Binding-site contacts:
Ligand atom C2 contacts residue PHE80 of chain 1.A at 3.6 Å (hydrophobic).
Ligand atom C3 contacts residue VAL341 of chain 1.A at 4.0 Å (hydrophobic).
Ligand atom C5 contacts residue ALA339 of chain 1.A at 3.9 Å (hydrophobic).
Ligand atom O1 contacts residue ALA81 of chain 1.A at 3.9 Å.
Ligand atom C3 contacts residue LEU348 of chain 1.A at 4.3 Å (hydrophobic).
Ligand atom O1 contacts residue PHE80 of chain 1.A at 4.4 Å.
Ligand atom C9 contacts residue VAL337 of chain 1.A at 4.3 Å (hydrophobic).
Ligand atom C12 contacts residue HIS366 of chain 1.A at 4.3 Å.
Ligand atom O11 contacts residue LEU351 of chain 1.A at 4.0 Å.
Ligand atom C13 contacts residue VAL341 of chain 1.A at 3.6 Å (hydrophobic).
Ligand atom C6 contacts residue ALA339 of chain 1.A at 4.1 Å (hydrophobic).
Ligand atom C4 contacts residue PHE80 of chain 1.A at 3.4 Å (hydrophobic).
Ligand atom C8 contacts residue HIS366 of chain 1.A at 4.0 Å.
Ligand atom C4 contacts residue ALA339 of chain 1.A at 4.4 Å (hydrophobic).
Ligand atom O7 contacts residue TRP467 of chain 1.A at 4.3 Å.
Ligand atom O1 contacts residue VAL341 of chain 1.A at 3.4 Å.
Ligand atom C6 contacts residue ALA119 of chain 1.A at 3.9 Å (hydrophobic).
Ligand atom C14 contacts residue VAL341 of chain 1.A at 3.3 Å (hydrophobic).
Ligand atom C13 contacts residue LEU351 of chain 1.A at 3.4 Å (hydrophobic).
Ligand atom C9 contacts residue VAL325 of chain 1.A at 3.9 Å (hydrophobic).
Ligand atom C12 contacts residue ALA339 of chain 1.A at 3.8 Å (hydrophobic).
Ligand atom C2 contacts residue VAL341 of chain 1.A at 4.2 Å (hydrophobic).
Ligand atom C12 contacts residue LEU351 of chain 1.A at 4.0 Å (hydrophobic).
Ligand atom O7 contacts residue ALA119 of chain 1.A at 4.3 Å.
Ligand atom C13 contacts residue ALA339 of chain 1.A at 4.4 Å (hydrophobic).
Ligand atom C14 contacts residue LEU348 of chain 1.A at 4.0 Å (hydrophobic).
Ligand atom C10 contacts residue HIS366 of chain 1.A at 4.0 Å.
Ligand atom O11 contacts residue HIS366 of chain 1.A at 3.3 Å.
Ligand atom C9 contacts residue ALA339 of chain 1.A at 3.6 Å (hydrophobic).
Ligand atom C6 contacts residue VAL325 of chain 1.A at 4.3 Å (hydrophobic).
Ligand atom C14 contacts residue LEU351 of chain 1.A at 4.2 Å (hydrophobic).
Ligand atom O11 contacts residue ALA339 of chain 1.A at 4.1 Å.
Ligand atom C5 contacts residue PHE80 of chain 1.A at 3.9 Å (hydrophobic).
Ligand atom C2 contacts residue LEU348 of chain 1.A at 4.1 Å (hydrophobic).
Ligand atom C9 contacts residue HIS366 of chain 1.A at 3.8 Å.
Ligand atom C10 contacts residue TRP467 of chain 1.A at 3.7 Å (hydrophobic).
Ligand atom O1 contacts residue LEU348 of chain 1.A at 3.7 Å.
Ligand atom C10 contacts residue ARG309 of chain 1.A at 4.2 Å.
Ligand atom C3 contacts residue PHE80 of chain 1.A at 3.7 Å (hydrophobic).
Ligand atom C8 contacts residue ALA339 of chain 1.A at 4.2 Å (hydrophobic).

Sequence of chain 1.A:
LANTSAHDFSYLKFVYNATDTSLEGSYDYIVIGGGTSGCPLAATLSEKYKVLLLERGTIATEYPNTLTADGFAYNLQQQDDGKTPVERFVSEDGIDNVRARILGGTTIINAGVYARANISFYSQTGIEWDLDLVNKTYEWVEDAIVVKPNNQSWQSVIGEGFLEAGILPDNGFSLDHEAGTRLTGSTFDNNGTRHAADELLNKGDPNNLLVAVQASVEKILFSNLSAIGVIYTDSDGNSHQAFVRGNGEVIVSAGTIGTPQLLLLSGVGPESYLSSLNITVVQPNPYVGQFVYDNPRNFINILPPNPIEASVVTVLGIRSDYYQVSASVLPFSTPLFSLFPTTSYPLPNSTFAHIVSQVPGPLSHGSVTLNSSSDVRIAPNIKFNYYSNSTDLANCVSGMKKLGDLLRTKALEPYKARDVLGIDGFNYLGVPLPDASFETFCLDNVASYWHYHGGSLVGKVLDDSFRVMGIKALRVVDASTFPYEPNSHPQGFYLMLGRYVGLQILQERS

The protein below binds the small molecule below.
Small molecule (SMILES): CC1(C)OCc2cc(C=O)ccc2O1